Sequence of chain 1.F:
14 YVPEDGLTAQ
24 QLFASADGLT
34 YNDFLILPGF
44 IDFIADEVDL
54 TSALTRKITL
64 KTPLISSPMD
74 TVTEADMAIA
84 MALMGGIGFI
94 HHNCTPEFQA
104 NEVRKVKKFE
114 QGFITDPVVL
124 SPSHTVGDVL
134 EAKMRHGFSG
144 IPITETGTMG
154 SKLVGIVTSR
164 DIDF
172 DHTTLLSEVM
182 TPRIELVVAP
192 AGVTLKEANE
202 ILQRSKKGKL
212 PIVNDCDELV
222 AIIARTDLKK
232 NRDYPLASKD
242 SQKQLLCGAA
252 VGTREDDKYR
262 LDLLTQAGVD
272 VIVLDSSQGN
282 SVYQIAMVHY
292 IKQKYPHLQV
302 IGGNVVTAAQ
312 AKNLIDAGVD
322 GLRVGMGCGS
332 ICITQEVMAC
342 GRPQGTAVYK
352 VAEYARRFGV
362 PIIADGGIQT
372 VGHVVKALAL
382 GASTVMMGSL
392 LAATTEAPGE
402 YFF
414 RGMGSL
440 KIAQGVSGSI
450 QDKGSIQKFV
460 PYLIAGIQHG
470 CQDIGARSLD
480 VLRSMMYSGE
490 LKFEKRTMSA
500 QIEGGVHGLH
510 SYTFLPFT

Binding-site contacts:
Ligand atom C4 contacts residue NAD1 of chain 1.IA at 3.7 Å.
Ligand atom O3' contacts residue ASP366 of chain 1.F at 2.8 Å (salt-bridge).
Ligand atom O1P contacts residue SER331 of chain 1.F at 3.7 Å.
Ligand atom O3' contacts residue GLY367 of chain 1.F at 3.5 Å (h-bond).
Ligand atom O3P contacts residue SER331 of chain 1.F at 2.8 Å (h-bond).
Ligand atom O5' contacts residue GLY330 of chain 1.F at 3.5 Å.
Ligand atom C6 contacts residue NAD1 of chain 1.IA at 3.9 Å.
Ligand atom N3 contacts residue NAD1 of chain 1.IA at 3.1 Å.
Ligand atom N3 contacts residue CYS333 of chain 1.F at 3.6 Å (h-bond).
Ligand atom O6 contacts residue GLY417 of chain 1.F at 2.4 Å (h-bond).
Ligand atom N7 contacts residue MET72 of chain 1.F at 3.9 Å.
Ligand atom C6 contacts residue GLN443 of chain 1.F at 3.9 Å.
Ligand atom N1 contacts residue GLN443 of chain 1.F at 2.7 Å (h-bond).
Ligand atom P contacts residue SER331 of chain 1.F at 3.6 Å.
Ligand atom N7 contacts residue MET416 of chain 1.F at 3.4 Å (h-bond).
Ligand atom C6 contacts residue GLY417 of chain 1.F at 3.5 Å.
Ligand atom C2 contacts residue CYS333 of chain 1.F at 3.3 Å (hydrophobic).
Ligand atom O3P contacts residue GLY368 of chain 1.F at 3.6 Å (h-bond).
Ligand atom C6 contacts residue MET416 of chain 1.F at 3.7 Å (hydrophobic).
Ligand atom O2' contacts residue ASP366 of chain 1.F at 3.7 Å.
Ligand atom O6 contacts residue GLY415 of chain 1.F at 3.1 Å.
Ligand atom O2P contacts residue GLY389 of chain 1.F at 3.2 Å (h-bond).
Ligand atom C8 contacts residue MET72 of chain 1.F at 3.4 Å (hydrophobic).
Ligand atom C2 contacts residue THR335 of chain 1.F at 3.9 Å.
Ligand atom O6 contacts residue MET416 of chain 1.F at 2.8 Å (h-bond).
Ligand atom O2P contacts residue GLY367 of chain 1.F at 3.5 Å.
Ligand atom O5' contacts residue SER331 of chain 1.F at 3.4 Å (h-bond).
Ligand atom C5 contacts residue NAD1 of chain 1.IA at 3.9 Å.
Ligand atom O2P contacts residue GLY368 of chain 1.F at 3.9 Å.
Ligand atom C2 contacts residue GLN443 of chain 1.F at 3.3 Å.
Ligand atom C5 contacts residue MET416 of chain 1.F at 3.9 Å (hydrophobic).
Ligand atom O1P contacts residue SER390 of chain 1.F at 2.5 Å (h-bond).
Ligand atom O5' contacts residue GLY367 of chain 1.F at 3.9 Å.
Ligand atom O2' contacts residue ARG324 of chain 1.F at 2.9 Å (salt-bridge).
Ligand atom O1P contacts residue GLY389 of chain 1.F at 3.2 Å.
Ligand atom N1 contacts residue NAD1 of chain 1.IA at 3.7 Å.
Ligand atom P contacts residue GLY389 of chain 1.F at 3.9 Å.
Ligand atom P contacts residue SER390 of chain 1.F at 3.8 Å.
Ligand atom C2 contacts residue NAD1 of chain 1.IA at 3.5 Å.
Ligand atom O3P contacts residue GLY330 of chain 1.F at 3.9 Å.

A protein and the small-molecule ligand that binds it are described below.
Small molecule (SMILES): O=c1[nH]cnc2c1ncn2[C@@H]1O[C@H](COP(=O)(O)O)[C@@H](O)[C@H]1O